This small molecule binds to this protein.
Small molecule (SMILES): CC(C)C[C@H](NC(=O)[C@H](Cc1ccccc1)NC(=O)c1cnccn1)B(O)O

Sequence of chain 1.H:
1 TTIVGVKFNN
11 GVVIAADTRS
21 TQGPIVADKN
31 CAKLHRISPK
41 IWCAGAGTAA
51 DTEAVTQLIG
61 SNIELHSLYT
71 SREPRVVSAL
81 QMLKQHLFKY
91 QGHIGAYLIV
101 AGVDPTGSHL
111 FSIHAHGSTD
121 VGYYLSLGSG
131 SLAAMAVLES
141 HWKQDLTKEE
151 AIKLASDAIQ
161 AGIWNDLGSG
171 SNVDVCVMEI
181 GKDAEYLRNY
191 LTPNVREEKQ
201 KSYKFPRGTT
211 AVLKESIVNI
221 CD

Sequence of chain 1.I:
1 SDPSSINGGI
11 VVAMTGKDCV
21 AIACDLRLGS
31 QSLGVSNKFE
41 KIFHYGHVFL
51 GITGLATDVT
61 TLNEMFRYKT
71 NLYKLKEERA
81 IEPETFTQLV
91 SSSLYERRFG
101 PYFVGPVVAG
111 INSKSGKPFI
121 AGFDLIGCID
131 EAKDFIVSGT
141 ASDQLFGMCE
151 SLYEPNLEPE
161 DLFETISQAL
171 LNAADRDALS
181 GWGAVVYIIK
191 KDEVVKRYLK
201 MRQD

Binding-site contacts:
Ligand atom C6 contacts residue ALA27 of chain 1.H at 3.8 Å (hydrophobic).
Ligand atom C11 contacts residue GLY47 of chain 1.H at 3.9 Å.
Ligand atom B26 contacts residue LYS33 of chain 1.H at 3.8 Å.
Ligand atom C25 contacts residue LYS33 of chain 1.H at 3.8 Å.
Ligand atom C24 contacts residue GLY47 of chain 1.H at 3.2 Å.
Ligand atom N20 contacts residue THR1 of chain 1.H at 3.6 Å.
Ligand atom C2 contacts residue SER20 of chain 1.H at 3.7 Å.
Ligand atom O19 contacts residue SER20 of chain 1.H at 3.0 Å (h-bond).
Ligand atom O28 contacts residue THR1 of chain 1.H at 2.2 Å (h-bond).
Ligand atom C3 contacts residue CYS128 of chain 1.I at 3.6 Å (hydrophobic).
Ligand atom C24 contacts residue ALA49 of chain 1.H at 3.8 Å (hydrophobic).
Ligand atom C21 contacts residue LYS33 of chain 1.H at 3.9 Å.
Ligand atom C10 contacts residue GLY47 of chain 1.H at 3.4 Å.
Ligand atom O27 contacts residue ALA46 of chain 1.H at 3.3 Å.
Ligand atom C16 contacts residue THR48 of chain 1.H at 3.6 Å.
Ligand atom C3 contacts residue ASP124 of chain 1.I at 3.3 Å.
Ligand atom N1 contacts residue THR21 of chain 1.H at 3.5 Å (h-bond).
Ligand atom N9 contacts residue THR21 of chain 1.H at 2.8 Å (h-bond).
Ligand atom C18 contacts residue GLY47 of chain 1.H at 3.6 Å.
Ligand atom C10 contacts residue THR21 of chain 1.H at 3.6 Å.
Ligand atom N4 contacts residue CYS128 of chain 1.I at 3.8 Å.
Ligand atom C11 contacts residue THR21 of chain 1.H at 3.4 Å.
Ligand atom C7 contacts residue SER20 of chain 1.H at 3.9 Å.
Ligand atom O19 contacts residue THR21 of chain 1.H at 3.0 Å (h-bond).
Ligand atom N1 contacts residue GLN22 of chain 1.H at 3.5 Å.
Ligand atom N20 contacts residue GLY47 of chain 1.H at 3.0 Å (h-bond).
Ligand atom C21 contacts residue THR1 of chain 1.H at 2.4 Å.
Ligand atom N4 contacts residue ASP124 of chain 1.I at 3.4 Å (salt-bridge).
Ligand atom C17 contacts residue GLY47 of chain 1.H at 3.6 Å.
Ligand atom C13 contacts residue THR21 of chain 1.H at 3.8 Å.
Ligand atom C5 contacts residue ASP124 of chain 1.I at 3.7 Å.
Ligand atom O8 contacts residue ALA49 of chain 1.H at 3.1 Å.
Ligand atom C6 contacts residue GLN22 of chain 1.H at 3.3 Å.
Ligand atom B26 contacts residue THR1 of chain 1.H at 1.4 Å.
Ligand atom C7 contacts residue THR21 of chain 1.H at 3.9 Å.
Ligand atom O27 contacts residue GLY47 of chain 1.H at 2.9 Å (h-bond).
Ligand atom O27 contacts residue THR1 of chain 1.H at 2.2 Å (h-bond).
Ligand atom C22 contacts residue THR1 of chain 1.H at 2.9 Å.
Ligand atom C24 contacts residue ALA46 of chain 1.H at 3.5 Å (hydrophobic).
Ligand atom C22 contacts residue LYS33 of chain 1.H at 3.5 Å.